Binding-site contacts:
Ligand atom O3' contacts residue GLU181 of chain 1.D at 2.5 Å (salt-bridge).
Ligand atom N1' contacts residue PO41 of chain 1.O at 2.9 Å (h-bond).
Ligand atom N3 contacts residue VAL178 of chain 1.D at 3.3 Å (h-bond).
Ligand atom C5 contacts residue PHE159 of chain 1.D at 3.6 Å (hydrophobic).
Ligand atom O3' contacts residue PO41 of chain 1.O at 2.5 Å (h-bond).
Ligand atom C5' contacts residue HIS4 of chain 1.F at 3.4 Å.
Ligand atom C2 contacts residue PHE159 of chain 1.D at 3.7 Å (hydrophobic).
Ligand atom C8 contacts residue ASP204 of chain 1.D at 3.6 Å.
Ligand atom C2 contacts residue VAL178 of chain 1.D at 3.5 Å (hydrophobic).
Ligand atom C2' contacts residue MET180 of chain 1.D at 3.7 Å (hydrophobic).
Ligand atom C8 contacts residue SER203 of chain 1.D at 3.3 Å.
Ligand atom N6 contacts residue PHE159 of chain 1.D at 3.5 Å.
Ligand atom N1' contacts residue THR90 of chain 1.D at 3.6 Å.
Ligand atom C3' contacts residue PO41 of chain 1.O at 3.5 Å.
Ligand atom N7 contacts residue CYS91 of chain 1.D at 3.6 Å.
Ligand atom N3 contacts residue GLU179 of chain 1.D at 3.5 Å.
Ligand atom C6' contacts residue PO41 of chain 1.O at 3.7 Å.
Ligand atom N7 contacts residue GLY92 of chain 1.D at 3.5 Å (h-bond).
Ligand atom O3' contacts residue MET64 of chain 1.D at 3.6 Å.
Ligand atom C5' contacts residue MET64 of chain 1.D at 3.5 Å (hydrophobic).
Ligand atom C8 contacts residue GLY92 of chain 1.D at 3.6 Å.
Ligand atom O5' contacts residue HIS4 of chain 1.F at 2.6 Å (h-bond).
Ligand atom C2' contacts residue PO41 of chain 1.O at 3.7 Å.
Ligand atom N6 contacts residue ASP204 of chain 1.D at 2.9 Å (salt-bridge).
Ligand atom C8 contacts residue CYS91 of chain 1.D at 3.4 Å (hydrophobic).
Ligand atom C6 contacts residue PHE159 of chain 1.D at 3.3 Å (hydrophobic).
Ligand atom N7 contacts residue ASP204 of chain 1.D at 2.7 Å (salt-bridge).
Ligand atom C10 contacts residue CYS91 of chain 1.D at 3.7 Å (hydrophobic).
Ligand atom C9 contacts residue CYS91 of chain 1.D at 3.6 Å (hydrophobic).
Ligand atom C10 contacts residue THR90 of chain 1.D at 3.1 Å.
Ligand atom C9 contacts residue VAL178 of chain 1.D at 3.6 Å (hydrophobic).
Ligand atom C10 contacts residue PO41 of chain 1.O at 3.5 Å.
Ligand atom C4' contacts residue PO41 of chain 1.O at 3.5 Å.
Ligand atom N1 contacts residue PHE159 of chain 1.D at 3.5 Å.
Ligand atom C6' contacts residue THR90 of chain 1.D at 3.6 Å.
Ligand atom C4 contacts residue VAL178 of chain 1.D at 3.3 Å (hydrophobic).
Ligand atom C2' contacts residue GLU181 of chain 1.D at 3.5 Å.
Ligand atom C3' contacts residue GLU181 of chain 1.D at 3.3 Å.
Ligand atom O5' contacts residue PHE159 of chain 1.D at 3.5 Å.
Ligand atom N7 contacts residue SER203 of chain 1.D at 3.5 Å (h-bond).

Sequence of chain 1.D:
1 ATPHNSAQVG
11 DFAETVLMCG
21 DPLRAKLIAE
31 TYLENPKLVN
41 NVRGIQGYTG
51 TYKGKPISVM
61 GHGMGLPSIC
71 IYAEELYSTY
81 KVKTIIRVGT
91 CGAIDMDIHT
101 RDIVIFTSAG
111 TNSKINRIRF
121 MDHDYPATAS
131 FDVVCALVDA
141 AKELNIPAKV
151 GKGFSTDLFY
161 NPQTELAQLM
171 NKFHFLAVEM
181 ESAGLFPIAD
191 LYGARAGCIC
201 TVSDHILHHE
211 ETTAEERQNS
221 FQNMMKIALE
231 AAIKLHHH

Sequence of chain 1.F:
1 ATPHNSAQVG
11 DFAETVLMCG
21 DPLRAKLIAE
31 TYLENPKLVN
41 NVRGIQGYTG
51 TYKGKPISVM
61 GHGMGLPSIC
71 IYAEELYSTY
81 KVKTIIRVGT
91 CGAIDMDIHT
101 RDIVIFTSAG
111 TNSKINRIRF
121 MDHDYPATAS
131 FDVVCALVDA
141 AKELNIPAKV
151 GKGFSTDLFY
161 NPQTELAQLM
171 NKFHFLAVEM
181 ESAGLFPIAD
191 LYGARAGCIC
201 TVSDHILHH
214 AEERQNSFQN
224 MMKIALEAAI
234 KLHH

The protein below binds the small molecule below.
Small molecule (SMILES): Nc1ncnc2c(CN3C[C@H](CO)[C@@H](O)C3)c[nH]c12